Binding-site contacts:
Ligand atom C20 contacts residue PHE248 of chain 1.G at 4.3 Å (hydrophobic).
Ligand atom C21 contacts residue ILE207 of chain 1.G at 4.0 Å (hydrophobic).
Ligand atom C3 contacts residue MET214 of chain 1.G at 4.5 Å (hydrophobic).
Ligand atom C24 contacts residue LEU203 of chain 1.G at 4.5 Å (hydrophobic).
Ligand atom C12 contacts residue LEU241 of chain 1.G at 4.2 Å (hydrophobic).
Ligand atom C12 contacts residue ILE207 of chain 1.G at 3.6 Å (hydrophobic).
Ligand atom C2 contacts residue TRP237 of chain 1.G at 4.3 Å (hydrophobic).
Ligand atom C27 contacts residue LEU203 of chain 1.G at 4.1 Å (hydrophobic).
Ligand atom C19 contacts residue LEU240 of chain 1.G at 3.8 Å (hydrophobic).
Ligand atom C22 contacts residue PHE248 of chain 1.G at 4.0 Å (hydrophobic).
Ligand atom C26 contacts residue TRP165 of chain 1.G at 4.2 Å (hydrophobic).
Ligand atom C1 contacts residue MET214 of chain 1.G at 3.9 Å (hydrophobic).
Ligand atom C19 contacts residue TRP237 of chain 1.G at 3.6 Å (hydrophobic).
Ligand atom C2 contacts residue MET214 of chain 1.G at 3.6 Å (hydrophobic).
Ligand atom C26 contacts residue PHE248 of chain 1.G at 3.9 Å (hydrophobic).
Ligand atom C25 contacts residue PHE248 of chain 1.G at 3.8 Å (hydrophobic).
Ligand atom C1 contacts residue PRO210 of chain 1.G at 4.0 Å (hydrophobic).
Ligand atom C27 contacts residue PHE248 of chain 1.G at 4.2 Å (hydrophobic).
Ligand atom C16 contacts residue LEU203 of chain 1.A at 4.3 Å (hydrophobic).
Ligand atom C24 contacts residue ALA206 of chain 1.G at 4.4 Å (hydrophobic).
Ligand atom C4 contacts residue TRP237 of chain 1.G at 3.6 Å (hydrophobic).
Ligand atom C21 contacts residue CYS244 of chain 1.G at 4.4 Å (hydrophobic).
Ligand atom C21 contacts residue PHE248 of chain 1.G at 4.3 Å (hydrophobic).
Ligand atom C15 contacts residue LEU203 of chain 1.A at 3.7 Å (hydrophobic).
Ligand atom C5 contacts residue TRP237 of chain 1.G at 4.1 Å (hydrophobic).
Ligand atom O1 contacts residue MET214 of chain 1.G at 4.4 Å.
Ligand atom C23 contacts residue ALA206 of chain 1.G at 4.4 Å (hydrophobic).
Ligand atom C18 contacts residue LEU240 of chain 1.G at 4.5 Å (hydrophobic).
Ligand atom C11 contacts residue LEU241 of chain 1.G at 3.8 Å (hydrophobic).
Ligand atom C18 contacts residue CYS244 of chain 1.G at 3.7 Å (hydrophobic).

The small molecule below binds the protein below.
Small molecule (SMILES): CC(C)CCC[C@@H](C)[C@H]1CC[C@H]2[C@@H]3CC=C4C[C@@H](O)CC[C@]4(C)[C@H]3CC[C@]12C

Sequence of chain 1.G:
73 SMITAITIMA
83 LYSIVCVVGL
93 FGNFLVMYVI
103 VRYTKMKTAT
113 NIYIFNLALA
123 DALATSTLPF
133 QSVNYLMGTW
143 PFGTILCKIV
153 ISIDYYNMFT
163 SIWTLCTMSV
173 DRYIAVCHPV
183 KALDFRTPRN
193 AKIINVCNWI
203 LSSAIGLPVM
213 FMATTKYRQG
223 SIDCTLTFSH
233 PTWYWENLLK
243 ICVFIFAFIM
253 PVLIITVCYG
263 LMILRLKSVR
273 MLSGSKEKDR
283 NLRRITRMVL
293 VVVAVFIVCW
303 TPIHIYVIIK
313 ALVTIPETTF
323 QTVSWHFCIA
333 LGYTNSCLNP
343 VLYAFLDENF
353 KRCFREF

Sequence of chain 1.A:
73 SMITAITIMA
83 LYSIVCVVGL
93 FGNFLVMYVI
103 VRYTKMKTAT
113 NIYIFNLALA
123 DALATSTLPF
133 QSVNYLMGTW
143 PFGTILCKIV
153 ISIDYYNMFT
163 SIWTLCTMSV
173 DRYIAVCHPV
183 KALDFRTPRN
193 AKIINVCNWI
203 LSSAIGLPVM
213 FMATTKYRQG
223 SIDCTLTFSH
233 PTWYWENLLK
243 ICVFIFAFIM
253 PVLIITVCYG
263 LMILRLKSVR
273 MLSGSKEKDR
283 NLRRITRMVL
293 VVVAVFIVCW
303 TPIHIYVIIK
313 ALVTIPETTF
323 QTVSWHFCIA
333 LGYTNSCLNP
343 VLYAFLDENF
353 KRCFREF